Binding-site contacts:
Ligand atom C15 contacts residue PHE250 of chain 1.C at 3.5 Å (hydrophobic).
Ligand atom C19 contacts residue MET267 of chain 1.C at 3.4 Å (hydrophobic).
Ligand atom C16 contacts residue PHE250 of chain 1.C at 3.6 Å (hydrophobic).
Ligand atom C6 contacts residue ILE246 of chain 1.C at 3.8 Å (hydrophobic).
Ligand atom C2 contacts residue PHE283 of chain 1.C at 3.8 Å (hydrophobic).
Ligand atom C5 contacts residue ILE246 of chain 1.C at 3.3 Å (hydrophobic).
Ligand atom C6 contacts residue PHE283 of chain 1.C at 3.8 Å (hydrophobic).
Ligand atom C23 contacts residue PHE283 of chain 1.C at 3.7 Å (hydrophobic).
Ligand atom C29 contacts residue GLY282 of chain 1.C at 3.8 Å.
Ligand atom C20 contacts residue PHE283 of chain 1.C at 3.4 Å (hydrophobic).
Ligand atom C22 contacts residue PHE283 of chain 1.C at 3.6 Å (hydrophobic).
Ligand atom C12 contacts residue PHE283 of chain 1.C at 3.6 Å (hydrophobic).
Ligand atom N1 contacts residue PHE283 of chain 1.C at 3.8 Å.
Ligand atom C19 contacts residue PHE250 of chain 1.C at 3.2 Å (hydrophobic).
Ligand atom N28 contacts residue GLY282 of chain 1.C at 3.7 Å.
Ligand atom C2 contacts residue ILE246 of chain 1.C at 3.9 Å (hydrophobic).
Ligand atom N28 contacts residue PHE283 of chain 1.C at 3.8 Å.
Ligand atom C20 contacts residue MET267 of chain 1.C at 3.6 Å (hydrophobic).
Ligand atom O10 contacts residue PHE250 of chain 1.C at 3.5 Å.
Ligand atom C2 contacts residue GLN280 of chain 1.C at 3.2 Å.
Ligand atom S9 contacts residue TYR78 of chain 1.C at 3.5 Å (h-bond).
Ligand atom C13 contacts residue LEU189 of chain 1.C at 3.8 Å (hydrophobic).
Ligand atom C8 contacts residue TYR78 of chain 1.C at 3.8 Å (hydrophobic).
Ligand atom O21 contacts residue PHE283 of chain 1.C at 3.7 Å.
Ligand atom C18 contacts residue GLN280 of chain 1.C at 3.3 Å.
Ligand atom C8 contacts residue LEU229 of chain 1.C at 3.7 Å (hydrophobic).
Ligand atom C31 contacts residue GLY282 of chain 1.C at 3.6 Å.
Ligand atom N1 contacts residue VAL232 of chain 1.C at 3.4 Å.
Ligand atom N1 contacts residue ILE246 of chain 1.C at 3.4 Å.
Ligand atom C23 contacts residue MET267 of chain 1.C at 3.7 Å (hydrophobic).
Ligand atom C14 contacts residue PHE250 of chain 1.C at 3.8 Å (hydrophobic).
Ligand atom C18 contacts residue TYR247 of chain 1.C at 3.8 Å (hydrophobic).
Ligand atom C18 contacts residue PHE250 of chain 1.C at 3.7 Å (hydrophobic).
Ligand atom N3 contacts residue GLN280 of chain 1.C at 3.2 Å (h-bond).
Ligand atom C5 contacts residue PHE283 of chain 1.C at 3.8 Å (hydrophobic).
Ligand atom C22 contacts residue MET267 of chain 1.C at 3.6 Å (hydrophobic).
Ligand atom S9 contacts residue ILE246 of chain 1.C at 3.8 Å.
Ligand atom O21 contacts residue MET267 of chain 1.C at 3.4 Å (h-bond).
Ligand atom N3 contacts residue PHE283 of chain 1.C at 3.7 Å.
Ligand atom S9 contacts residue SER231 of chain 1.C at 3.7 Å.

A small-molecule ligand and the protein it binds are described below.
Small molecule (SMILES): CC(=O)Nc1cccc(OCCCOc2ncnc3scc(-c4ccc(F)cc4)c23)c1

Sequence of chain 1.C:
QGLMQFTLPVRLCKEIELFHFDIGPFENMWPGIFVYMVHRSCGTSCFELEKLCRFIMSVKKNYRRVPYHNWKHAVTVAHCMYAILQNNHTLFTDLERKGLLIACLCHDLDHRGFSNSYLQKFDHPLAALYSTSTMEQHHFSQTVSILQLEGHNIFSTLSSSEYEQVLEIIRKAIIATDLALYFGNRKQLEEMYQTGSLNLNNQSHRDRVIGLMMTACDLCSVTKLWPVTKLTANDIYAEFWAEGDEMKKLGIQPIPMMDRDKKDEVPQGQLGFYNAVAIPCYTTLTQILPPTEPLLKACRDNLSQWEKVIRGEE